The protein below binds the small molecule below.
Small molecule (SMILES): O=C(Nc1ccc(C(F)(F)F)cc1)Nc1ccc(S(=O)(=O)N2CCC[C@H]2CN2CCOCC2)cc1

Binding-site contacts:
Ligand atom S17 contacts residue GLY102 of chain 1.A at 4.0 Å.
Ligand atom C15 contacts residue PRO101 of chain 1.A at 4.0 Å (hydrophobic).
Ligand atom C27 contacts residue LEU107 of chain 1.A at 3.8 Å (hydrophobic).
Ligand atom O20 contacts residue GLY102 of chain 1.A at 2.7 Å (h-bond).
Ligand atom N26 contacts residue LEU107 of chain 1.A at 4.2 Å.
Ligand atom F34 contacts residue THR93 of chain 1.A at 3.1 Å.
Ligand atom N07 contacts residue TYR96 of chain 1.A at 3.1 Å.
Ligand atom C12 contacts residue VAL106 of chain 1.A at 3.8 Å (hydrophobic).
Ligand atom C02 contacts residue THR93 of chain 1.A at 4.2 Å.
Ligand atom C24 contacts residue GLU110 of chain 1.A at 3.5 Å.
Ligand atom C31 contacts residue GLU110 of chain 1.A at 3.2 Å.
Ligand atom C13 contacts residue GLU110 of chain 1.A at 3.6 Å.
Ligand atom C28 contacts residue GLU110 of chain 1.A at 3.7 Å.
Ligand atom N26 contacts residue GLU110 of chain 1.A at 2.8 Å (salt-bridge).
Ligand atom C05 contacts residue TYR96 of chain 1.A at 3.6 Å (hydrophobic).
Ligand atom C27 contacts residue GLU110 of chain 1.A at 3.5 Å.
Ligand atom O10 contacts residue TYR96 of chain 1.A at 3.4 Å.
Ligand atom O19 contacts residue GLU110 of chain 1.A at 4.1 Å.
Ligand atom C08 contacts residue TYR96 of chain 1.A at 3.3 Å (hydrophobic).
Ligand atom C12 contacts residue GLU110 of chain 1.A at 3.8 Å.
Ligand atom C15 contacts residue VAL106 of chain 1.A at 3.8 Å (hydrophobic).
Ligand atom N09 contacts residue TYR96 of chain 1.A at 3.7 Å.
Ligand atom C32 contacts residue THR93 of chain 1.A at 4.1 Å.
Ligand atom C04 contacts residue TYR96 of chain 1.A at 3.8 Å (hydrophobic).
Ligand atom C14 contacts residue VAL106 of chain 1.A at 3.5 Å (hydrophobic).
Ligand atom C16 contacts residue VAL106 of chain 1.A at 4.0 Å (hydrophobic).
Ligand atom C06 contacts residue TYR96 of chain 1.A at 3.9 Å (hydrophobic).
Ligand atom C11 contacts residue TYR96 of chain 1.A at 3.9 Å (hydrophobic).
Ligand atom C13 contacts residue VAL106 of chain 1.A at 3.5 Å (hydrophobic).
Ligand atom O19 contacts residue LEU107 of chain 1.A at 3.0 Å.
Ligand atom O20 contacts residue PRO101 of chain 1.A at 3.4 Å.
Ligand atom O19 contacts residue VAL106 of chain 1.A at 4.1 Å.
Ligand atom F34 contacts residue ILE97 of chain 1.A at 3.4 Å.
Ligand atom C01 contacts residue THR93 of chain 1.A at 4.1 Å.
Ligand atom C23 contacts residue GLU110 of chain 1.A at 3.5 Å.
Ligand atom C30 contacts residue GLU110 of chain 1.A at 3.5 Å.
Ligand atom C11 contacts residue VAL106 of chain 1.A at 4.0 Å (hydrophobic).
Ligand atom C12 contacts residue TYR96 of chain 1.A at 3.9 Å (hydrophobic).
Ligand atom O29 contacts residue GLU110 of chain 1.A at 4.1 Å.
Ligand atom C25 contacts residue GLU110 of chain 1.A at 3.8 Å.

Sequence of chain 1.A:
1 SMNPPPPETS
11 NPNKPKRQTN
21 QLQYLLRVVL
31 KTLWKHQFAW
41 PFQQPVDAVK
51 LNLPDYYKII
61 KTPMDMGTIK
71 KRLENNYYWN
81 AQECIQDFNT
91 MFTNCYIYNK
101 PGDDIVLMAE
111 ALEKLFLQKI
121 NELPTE